Sequence of chain 4.A:
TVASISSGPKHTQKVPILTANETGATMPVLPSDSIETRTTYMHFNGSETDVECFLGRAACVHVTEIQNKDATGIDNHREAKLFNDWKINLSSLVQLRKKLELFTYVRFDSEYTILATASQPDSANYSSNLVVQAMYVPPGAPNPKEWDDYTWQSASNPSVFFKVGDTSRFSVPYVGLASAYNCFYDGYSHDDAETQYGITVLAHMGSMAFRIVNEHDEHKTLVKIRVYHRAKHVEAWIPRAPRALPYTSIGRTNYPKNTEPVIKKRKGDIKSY

This small molecule binds to this protein.
Small molecule (SMILES): Cc1cc(CCCCCOc2ccc(C3=NCCO3)cc2)on1

Sequence of chain 4.C:
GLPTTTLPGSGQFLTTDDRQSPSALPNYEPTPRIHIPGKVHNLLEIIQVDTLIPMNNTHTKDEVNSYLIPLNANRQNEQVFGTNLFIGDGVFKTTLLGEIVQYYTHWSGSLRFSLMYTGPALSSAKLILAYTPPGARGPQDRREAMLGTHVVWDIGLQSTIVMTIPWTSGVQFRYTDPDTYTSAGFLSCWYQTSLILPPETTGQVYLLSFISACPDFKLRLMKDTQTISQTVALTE

Binding-site contacts:
Ligand atom C3C contacts residue TYR128 of chain 4.A at 3.4 Å (hydrophobic).
Ligand atom N3A contacts residue ALA24 of chain 4.C at 3.8 Å.
Ligand atom C6B contacts residue ILE104 of chain 4.A at 3.6 Å (hydrophobic).
Ligand atom C5B contacts residue MET224 of chain 4.A at 3.8 Å (hydrophobic).
Ligand atom C1C contacts residue TYR128 of chain 4.A at 3.9 Å (hydrophobic).
Ligand atom C5B contacts residue PHE186 of chain 4.A at 3.9 Å (hydrophobic).
Ligand atom C5C contacts residue VAL191 of chain 4.A at 3.8 Å (hydrophobic).
Ligand atom C2A contacts residue TYR152 of chain 4.A at 3.6 Å (hydrophobic).
Ligand atom C1B contacts residue VAL188 of chain 4.A at 3.8 Å (hydrophobic).
Ligand atom N3A contacts residue PHE186 of chain 4.A at 4.0 Å.
Ligand atom C5A contacts residue PHE186 of chain 4.A at 3.5 Å (hydrophobic).
Ligand atom C1B contacts residue ILE104 of chain 4.A at 4.0 Å (hydrophobic).
Ligand atom N3A contacts residue TYR152 of chain 4.A at 3.5 Å.
Ligand atom O1B contacts residue TYR128 of chain 4.A at 3.4 Å (h-bond).
Ligand atom C4 contacts residue LEU106 of chain 4.A at 3.5 Å (hydrophobic).
Ligand atom C4B contacts residue TYR152 of chain 4.A at 3.8 Å (hydrophobic).
Ligand atom N3A contacts residue PRO174 of chain 4.A at 3.7 Å.
Ligand atom C4C contacts residue VAL188 of chain 4.A at 3.7 Å (hydrophobic).
Ligand atom C5A contacts residue ALA150 of chain 4.A at 4.0 Å (hydrophobic).
Ligand atom C6B contacts residue TYR128 of chain 4.A at 3.3 Å (hydrophobic).
Ligand atom O1A contacts residue PHE186 of chain 4.A at 3.0 Å.
Ligand atom N2 contacts residue MET221 of chain 4.A at 3.4 Å (h-bond).
Ligand atom O1B contacts residue ILE104 of chain 4.A at 3.9 Å.
Ligand atom C1C contacts residue MET221 of chain 4.A at 4.0 Å (hydrophobic).
Ligand atom C4C contacts residue VAL191 of chain 4.A at 3.0 Å (hydrophobic).
Ligand atom O1 contacts residue MET221 of chain 4.A at 2.5 Å (h-bond).
Ligand atom C2C contacts residue TYR197 of chain 4.A at 3.7 Å (hydrophobic).
Ligand atom C1C contacts residue LEU106 of chain 4.A at 4.0 Å (hydrophobic).
Ligand atom C2A contacts residue PHE186 of chain 4.A at 3.3 Å (hydrophobic).
Ligand atom C2B contacts residue VAL188 of chain 4.A at 3.5 Å (hydrophobic).
Ligand atom C5 contacts residue MET221 of chain 4.A at 3.6 Å (hydrophobic).
Ligand atom C3B contacts residue VAL188 of chain 4.A at 3.8 Å (hydrophobic).
Ligand atom C4B contacts residue PHE186 of chain 4.A at 3.6 Å (hydrophobic).
Ligand atom C5B contacts residue TYR128 of chain 4.A at 4.0 Å (hydrophobic).
Ligand atom C4A contacts residue PRO174 of chain 4.A at 3.1 Å (hydrophobic).
Ligand atom C2C contacts residue MET221 of chain 4.A at 4.0 Å (hydrophobic).
Ligand atom C1B contacts residue TYR128 of chain 4.A at 3.6 Å (hydrophobic).
Ligand atom C5A contacts residue VAL176 of chain 4.A at 3.6 Å (hydrophobic).
Ligand atom C5C contacts residue VAL188 of chain 4.A at 4.1 Å (hydrophobic).
Ligand atom C3B contacts residue TYR152 of chain 4.A at 3.7 Å (hydrophobic).